Sequence of chain 2.A:
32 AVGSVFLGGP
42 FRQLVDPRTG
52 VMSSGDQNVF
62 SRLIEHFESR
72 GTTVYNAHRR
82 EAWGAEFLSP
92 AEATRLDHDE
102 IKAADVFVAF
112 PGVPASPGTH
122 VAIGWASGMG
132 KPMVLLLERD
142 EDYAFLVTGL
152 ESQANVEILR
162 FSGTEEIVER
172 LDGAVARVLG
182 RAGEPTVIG

Sequence of chain 1.A:
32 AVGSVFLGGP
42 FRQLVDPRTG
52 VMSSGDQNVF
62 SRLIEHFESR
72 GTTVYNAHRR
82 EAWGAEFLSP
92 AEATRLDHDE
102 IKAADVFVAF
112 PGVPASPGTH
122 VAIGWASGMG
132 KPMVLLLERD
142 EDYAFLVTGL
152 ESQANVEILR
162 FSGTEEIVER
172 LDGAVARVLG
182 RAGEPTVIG

Binding-site contacts:
Ligand atom N4 contacts residue PHE88 of chain 2.A at 3.6 Å.
Ligand atom C1' contacts residue ASP98 of chain 2.A at 3.0 Å.
Ligand atom O5' contacts residue THR120 of chain 2.A at 3.6 Å.
Ligand atom C4 contacts residue GLU82 of chain 2.A at 3.7 Å.
Ligand atom OM5 contacts residue ARG43 of chain 2.A at 2.7 Å (salt-bridge).
Ligand atom OP2 contacts residue GLY119 of chain 2.A at 2.8 Å (h-bond).
Ligand atom N3 contacts residue ALA94 of chain 2.A at 3.7 Å.
Ligand atom OP2 contacts residue ARG43 of chain 2.A at 2.4 Å (salt-bridge).
Ligand atom O2' contacts residue ALA78 of chain 2.A at 3.5 Å.
Ligand atom C4' contacts residue GLY40 of chain 2.A at 3.7 Å.
Ligand atom OP1 contacts residue PHE42 of chain 2.A at 3.4 Å.
Ligand atom OP3 contacts residue PHE42 of chain 2.A at 3.3 Å (h-bond).
Ligand atom OM5 contacts residue PHE146 of chain 1.A at 3.5 Å.
Ligand atom C5' contacts residue PHE42 of chain 2.A at 3.5 Å (hydrophobic).
Ligand atom C2' contacts residue ALA78 of chain 2.A at 3.7 Å (hydrophobic).
Ligand atom C3' contacts residue GLY40 of chain 2.A at 3.3 Å.
Ligand atom O2' contacts residue PHE37 of chain 2.A at 3.7 Å.
Ligand atom N4 contacts residue GLU82 of chain 2.A at 3.1 Å (salt-bridge).
Ligand atom O3' contacts residue GLY40 of chain 2.A at 3.1 Å (h-bond).
Ligand atom O2' contacts residue ASP98 of chain 2.A at 2.2 Å (salt-bridge).
Ligand atom P contacts residue ARG43 of chain 2.A at 3.5 Å.
Ligand atom OP3 contacts residue SER117 of chain 2.A at 2.6 Å (h-bond).
Ligand atom O2 contacts residue GLU82 of chain 2.A at 3.1 Å (salt-bridge).
Ligand atom N3 contacts residue GLU82 of chain 2.A at 2.7 Å (salt-bridge).
Ligand atom C5' contacts residue GLY40 of chain 2.A at 3.4 Å.
Ligand atom C2 contacts residue GLU82 of chain 2.A at 3.2 Å.
Ligand atom O4' contacts residue LEU147 of chain 1.A at 3.6 Å.
Ligand atom O2 contacts residue ASP98 of chain 2.A at 3.0 Å (salt-bridge).
Ligand atom P contacts residue SER117 of chain 2.A at 3.4 Å.
Ligand atom C2' contacts residue ASP98 of chain 2.A at 3.1 Å.
Ligand atom OP1 contacts residue ARG43 of chain 2.A at 3.0 Å (salt-bridge).
Ligand atom O5' contacts residue GLY119 of chain 2.A at 3.2 Å.
Ligand atom O5' contacts residue SER117 of chain 2.A at 3.0 Å (h-bond).
Ligand atom O3' contacts residue GLY39 of chain 2.A at 3.6 Å.
Ligand atom OP2 contacts residue PRO118 of chain 2.A at 3.4 Å.
Ligand atom OP3 contacts residue PRO41 of chain 2.A at 3.7 Å.
Ligand atom C5 contacts residue PHE42 of chain 2.A at 3.7 Å (hydrophobic).
Ligand atom P contacts residue GLY119 of chain 2.A at 3.7 Å.
Ligand atom C5' contacts residue SER117 of chain 2.A at 3.5 Å.
Ligand atom O2 contacts residue ALA78 of chain 2.A at 3.2 Å.

A small-molecule ligand and the protein it binds are described below.
Small molecule (SMILES): Nc1nc(=O)n([C@@H]2O[C@H](COP(=O)(O)O)[C@@H](O)[C@H]2O)cc1CO